Sequence of chain 1.A:
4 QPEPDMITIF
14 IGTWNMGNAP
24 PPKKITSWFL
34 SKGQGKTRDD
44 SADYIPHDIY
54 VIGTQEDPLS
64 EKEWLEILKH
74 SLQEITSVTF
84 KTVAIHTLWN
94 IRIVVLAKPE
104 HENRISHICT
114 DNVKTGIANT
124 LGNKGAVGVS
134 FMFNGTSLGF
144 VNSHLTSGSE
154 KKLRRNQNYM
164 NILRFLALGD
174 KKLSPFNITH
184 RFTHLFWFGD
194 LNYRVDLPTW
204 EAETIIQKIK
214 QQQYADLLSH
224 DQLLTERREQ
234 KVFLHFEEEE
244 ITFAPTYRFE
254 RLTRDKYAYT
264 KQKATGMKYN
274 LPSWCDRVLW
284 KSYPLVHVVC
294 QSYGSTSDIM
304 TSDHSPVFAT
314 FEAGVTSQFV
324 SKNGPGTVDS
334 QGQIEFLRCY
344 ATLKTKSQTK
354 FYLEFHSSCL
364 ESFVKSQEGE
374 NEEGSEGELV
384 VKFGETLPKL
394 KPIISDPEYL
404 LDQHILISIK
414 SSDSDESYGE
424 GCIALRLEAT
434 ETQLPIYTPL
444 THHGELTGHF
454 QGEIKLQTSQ

A small-molecule ligand and the protein it binds are described below.
Small molecule (SMILES): c1csc(CNCc2ccncc2)c1

Binding-site contacts:
Ligand atom C05 contacts residue ILE108 of chain 1.A at 3.2 Å (hydrophobic).
Ligand atom C10 contacts residue ILE108 of chain 1.A at 4.4 Å (hydrophobic).
Ligand atom C08 contacts residue ASN106 of chain 1.A at 4.3 Å.
Ligand atom C04 contacts residue ILE108 of chain 1.A at 3.5 Å (hydrophobic).
Ligand atom C11 contacts residue THR85 of chain 1.A at 4.2 Å.
Ligand atom C06 contacts residue ASN106 of chain 1.A at 2.9 Å.
Ligand atom C06 contacts residue ILE108 of chain 1.A at 4.4 Å (hydrophobic).
Ligand atom C04 contacts residue ASN106 of chain 1.A at 4.4 Å.
Ligand atom S14 contacts residue ILE111 of chain 1.A at 4.5 Å.
Ligand atom C09 contacts residue GLU105 of chain 1.A at 4.3 Å.
Ligand atom C01 contacts residue ILE111 of chain 1.A at 3.8 Å (hydrophobic).
Ligand atom C05 contacts residue SER109 of chain 1.A at 4.4 Å.
Ligand atom C13 contacts residue LYS84 of chain 1.A at 4.0 Å.
Ligand atom S14 contacts residue VAL86 of chain 1.A at 4.0 Å.
Ligand atom C05 contacts residue GLU105 of chain 1.A at 3.7 Å.
Ligand atom S14 contacts residue GLU105 of chain 1.A at 3.8 Å.
Ligand atom C01 contacts residue ILE108 of chain 1.A at 3.5 Å (hydrophobic).
Ligand atom C13 contacts residue GLU105 of chain 1.A at 3.9 Å.
Ligand atom C12 contacts residue THR85 of chain 1.A at 3.3 Å.
Ligand atom C03 contacts residue GLU105 of chain 1.A at 3.8 Å.
Ligand atom C10 contacts residue ILE111 of chain 1.A at 4.0 Å (hydrophobic).
Ligand atom C12 contacts residue LYS84 of chain 1.A at 4.1 Å.
Ligand atom N02 contacts residue ILE108 of chain 1.A at 3.1 Å (h-bond).
Ligand atom C03 contacts residue ILE108 of chain 1.A at 3.1 Å (hydrophobic).
Ligand atom C12 contacts residue VAL86 of chain 1.A at 4.2 Å (hydrophobic).
Ligand atom C01 contacts residue GLU105 of chain 1.A at 3.8 Å.
Ligand atom C11 contacts residue GLU105 of chain 1.A at 3.9 Å.
Ligand atom N02 contacts residue GLU105 of chain 1.A at 2.9 Å (salt-bridge).
Ligand atom C05 contacts residue ASN106 of chain 1.A at 3.5 Å.
Ligand atom C10 contacts residue GLU105 of chain 1.A at 3.8 Å.
Ligand atom C06 contacts residue GLU105 of chain 1.A at 4.4 Å.
Ligand atom N07 contacts residue ASN106 of chain 1.A at 3.7 Å.
Ligand atom C13 contacts residue VAL86 of chain 1.A at 3.7 Å (hydrophobic).
Ligand atom S14 contacts residue ILE108 of chain 1.A at 3.7 Å.
Ligand atom C12 contacts residue GLU105 of chain 1.A at 3.9 Å.
Ligand atom C04 contacts residue GLU105 of chain 1.A at 3.6 Å.
Ligand atom C13 contacts residue THR85 of chain 1.A at 3.9 Å.